Binding-site contacts:
Ligand atom N2 contacts residue ASN715 of chain 1.C at 2.9 Å (h-bond).
Ligand atom O7 contacts residue LEU920 of chain 1.C at 3.2 Å.
Ligand atom C8 contacts residue LEU920 of chain 1.C at 3.5 Å (hydrophobic).
Ligand atom C1 contacts residue ASN715 of chain 1.C at 1.4 Å.
Ligand atom C2 contacts residue ASN715 of chain 1.C at 2.5 Å.
Ligand atom C5 contacts residue ASN715 of chain 1.C at 3.7 Å.
Ligand atom C4 contacts residue ASN715 of chain 1.C at 4.2 Å.
Ligand atom O5 contacts residue ASN715 of chain 1.C at 2.4 Å (h-bond).
Ligand atom C7 contacts residue LEU920 of chain 1.C at 3.5 Å (hydrophobic).
Ligand atom C3 contacts residue ASN715 of chain 1.C at 3.8 Å.
Ligand atom O7 contacts residue ASN715 of chain 1.C at 3.9 Å.
Ligand atom O4 contacts residue LEU920 of chain 1.C at 4.4 Å.
Ligand atom N2 contacts residue LEU920 of chain 1.C at 4.4 Å.
Ligand atom O5 contacts residue GLN1069 of chain 1.C at 4.4 Å.
Ligand atom C7 contacts residue ASN715 of chain 1.C at 3.6 Å.
Ligand atom O6 contacts residue GLN924 of chain 1.C at 3.8 Å.

Sequence of chain 1.C:
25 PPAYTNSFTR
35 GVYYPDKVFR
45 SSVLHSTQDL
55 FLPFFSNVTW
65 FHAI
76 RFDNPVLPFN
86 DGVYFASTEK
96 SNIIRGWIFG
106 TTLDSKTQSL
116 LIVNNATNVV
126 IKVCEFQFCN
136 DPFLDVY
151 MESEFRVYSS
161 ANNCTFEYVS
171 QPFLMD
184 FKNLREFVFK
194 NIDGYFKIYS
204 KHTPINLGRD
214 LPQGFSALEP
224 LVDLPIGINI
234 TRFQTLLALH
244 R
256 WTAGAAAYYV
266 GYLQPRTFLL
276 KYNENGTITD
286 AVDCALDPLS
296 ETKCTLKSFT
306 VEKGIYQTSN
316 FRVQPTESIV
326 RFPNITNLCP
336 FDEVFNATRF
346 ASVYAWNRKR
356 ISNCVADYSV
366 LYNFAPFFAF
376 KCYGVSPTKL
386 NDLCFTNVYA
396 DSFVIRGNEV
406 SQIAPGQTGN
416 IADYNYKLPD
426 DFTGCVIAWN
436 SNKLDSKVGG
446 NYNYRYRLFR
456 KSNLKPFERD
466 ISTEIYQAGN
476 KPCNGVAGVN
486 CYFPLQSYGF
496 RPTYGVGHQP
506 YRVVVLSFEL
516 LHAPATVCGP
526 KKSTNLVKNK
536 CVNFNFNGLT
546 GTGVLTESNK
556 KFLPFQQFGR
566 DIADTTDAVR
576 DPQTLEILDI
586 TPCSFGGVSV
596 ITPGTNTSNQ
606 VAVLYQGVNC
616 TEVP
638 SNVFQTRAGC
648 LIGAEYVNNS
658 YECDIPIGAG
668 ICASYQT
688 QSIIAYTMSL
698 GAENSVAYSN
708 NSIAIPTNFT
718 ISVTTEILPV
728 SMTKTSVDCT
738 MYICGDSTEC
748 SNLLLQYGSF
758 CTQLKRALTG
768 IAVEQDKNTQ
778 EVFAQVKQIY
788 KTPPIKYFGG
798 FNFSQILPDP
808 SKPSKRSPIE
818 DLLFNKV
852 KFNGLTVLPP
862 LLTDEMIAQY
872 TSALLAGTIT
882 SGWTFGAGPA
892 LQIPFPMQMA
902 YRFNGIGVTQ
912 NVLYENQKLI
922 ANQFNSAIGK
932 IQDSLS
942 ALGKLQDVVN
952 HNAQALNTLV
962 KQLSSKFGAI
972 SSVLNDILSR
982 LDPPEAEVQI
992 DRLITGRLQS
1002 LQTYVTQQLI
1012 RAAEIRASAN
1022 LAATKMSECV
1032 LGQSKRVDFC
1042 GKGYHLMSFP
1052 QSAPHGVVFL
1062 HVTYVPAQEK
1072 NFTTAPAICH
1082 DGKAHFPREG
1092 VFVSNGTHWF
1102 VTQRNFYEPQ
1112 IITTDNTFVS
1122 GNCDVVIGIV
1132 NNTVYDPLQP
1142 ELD

The protein below binds the small molecule below.
Small molecule (SMILES): CC(=O)N[C@H]1[C@H](O[C@H]2[C@H](O)[C@@H](NC(C)=O)CO[C@@H]2CO)O[C@H](CO)[C@@H](O)[C@@H]1O